Sequence of chain 1.G:
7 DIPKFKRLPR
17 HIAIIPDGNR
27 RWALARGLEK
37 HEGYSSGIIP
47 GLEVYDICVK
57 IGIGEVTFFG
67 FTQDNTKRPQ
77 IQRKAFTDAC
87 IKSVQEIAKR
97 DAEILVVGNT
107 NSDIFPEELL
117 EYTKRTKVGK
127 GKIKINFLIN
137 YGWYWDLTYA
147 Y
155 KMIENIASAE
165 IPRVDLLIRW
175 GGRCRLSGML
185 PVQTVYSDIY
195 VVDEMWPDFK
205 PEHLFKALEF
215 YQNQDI

Binding-site contacts:
Ligand atom C8 contacts residue FV31 of chain 1.JA at 0.5 Å.
Ligand atom C6 contacts residue FV31 of chain 1.JA at 0.8 Å.
Ligand atom C15 contacts residue FV31 of chain 1.JA at 0.3 Å.
Ligand atom C12 contacts residue FQ01 of chain 1.HA at 0.5 Å.
Ligand atom C1 contacts residue FV31 of chain 1.JA at 0.6 Å.
Ligand atom C13 contacts residue FQ01 of chain 1.HA at 0.6 Å.
Ligand atom C19 contacts residue FQ01 of chain 1.HA at 0.4 Å.
Ligand atom C18 contacts residue FV31 of chain 1.JA at 0.2 Å.
Ligand atom C9 contacts residue FV31 of chain 1.JA at 0.6 Å.
Ligand atom C11 contacts residue FV31 of chain 1.JA at 0.3 Å.
Ligand atom C16 contacts residue FQ01 of chain 1.HA at 0.7 Å.
Ligand atom C13 contacts residue FV31 of chain 1.JA at 0.3 Å.
Ligand atom C2 contacts residue FQ01 of chain 1.HA at 1.1 Å.
Ligand atom C7 contacts residue FQ01 of chain 1.HA at 0.4 Å.
Ligand atom C17 contacts residue FQ01 of chain 1.HA at 0.4 Å.
Ligand atom C14 contacts residue FQ01 of chain 1.HA at 0.8 Å.
Ligand atom C6 contacts residue FQ01 of chain 1.HA at 0.8 Å.
Ligand atom C10 contacts residue FV31 of chain 1.JA at 1.3 Å.
Ligand atom C20 contacts residue FQ01 of chain 1.HA at 0.5 Å.
Ligand atom C2 contacts residue FV31 of chain 1.JA at 1.0 Å.
Ligand atom O5 contacts residue FV31 of chain 1.JA at 0.9 Å.
Ligand atom C7 contacts residue FV31 of chain 1.JA at 0.8 Å.
Ligand atom C12 contacts residue FV31 of chain 1.JA at 0.3 Å.
Ligand atom C15 contacts residue FQ01 of chain 1.HA at 0.6 Å.
Ligand atom O1 contacts residue FQ01 of chain 1.HA at 1.4 Å (h-bond).
Ligand atom C17 contacts residue FV31 of chain 1.JA at 0.2 Å.
Ligand atom C11 contacts residue FQ01 of chain 1.HA at 0.5 Å.
Ligand atom C14 contacts residue FV31 of chain 1.JA at 0.3 Å.
Ligand atom O6 contacts residue FV31 of chain 1.JA at 1.0 Å (h-bond).
Ligand atom C3 contacts residue FV31 of chain 1.JA at 0.6 Å.
Ligand atom C18 contacts residue FQ01 of chain 1.HA at 0.4 Å.
Ligand atom C20 contacts residue FV31 of chain 1.JA at 0.3 Å.
Ligand atom C1 contacts residue FQ01 of chain 1.HA at 1.0 Å.
Ligand atom C16 contacts residue FV31 of chain 1.JA at 0.3 Å.
Ligand atom C8 contacts residue FQ01 of chain 1.HA at 0.2 Å.
Ligand atom C10 contacts residue FQ01 of chain 1.HA at 0.6 Å.
Ligand atom C3 contacts residue FQ01 of chain 1.HA at 1.1 Å.
Ligand atom O5 contacts residue FQ01 of chain 1.HA at 1.3 Å (h-bond).
Ligand atom C9 contacts residue FQ01 of chain 1.HA at 0.5 Å.
Ligand atom C19 contacts residue FV31 of chain 1.JA at 0.1 Å.

The small molecule below binds the protein below.
Small molecule (SMILES): CC(C)=CCC/C(C)=C/CC/C(C)=C/COC[C@H](O)CO